Binding-site contacts:
Ligand atom C8 contacts residue MET260 of chain 1.A at 3.6 Å (hydrophobic).
Ligand atom C8 contacts residue TYR106 of chain 1.A at 3.6 Å (hydrophobic).
Ligand atom C1 contacts residue TYR106 of chain 1.A at 3.8 Å (hydrophobic).
Ligand atom O1 contacts residue ASP156 of chain 1.A at 3.7 Å.
Ligand atom N2 contacts residue ILE201 of chain 1.A at 3.8 Å.
Ligand atom C6 contacts residue LEU231 of chain 1.A at 3.4 Å (hydrophobic).
Ligand atom N2 contacts residue ASP156 of chain 1.A at 3.0 Å (salt-bridge).
Ligand atom C5 contacts residue LEU231 of chain 1.A at 3.7 Å (hydrophobic).
Ligand atom C8 contacts residue ASP102 of chain 1.A at 3.6 Å.
Ligand atom N1 contacts residue MET260 of chain 1.A at 3.8 Å.
Ligand atom N2 contacts residue ASP102 of chain 1.A at 2.8 Å (salt-bridge).
Ligand atom C2 contacts residue MET260 of chain 1.A at 3.7 Å (hydrophobic).
Ligand atom N3 contacts residue MET260 of chain 1.A at 3.4 Å.
Ligand atom C5 contacts residue GLY230 of chain 1.A at 3.9 Å.
Ligand atom C7 contacts residue GLY230 of chain 1.A at 3.9 Å.
Ligand atom N2 contacts residue MET260 of chain 1.A at 3.8 Å.
Ligand atom C1 contacts residue GLY261 of chain 1.A at 3.6 Å.
Ligand atom O1 contacts residue CYS158 of chain 1.A at 3.2 Å (h-bond).
Ligand atom N3 contacts residue TYR106 of chain 1.A at 3.6 Å.
Ligand atom C3 contacts residue TYR106 of chain 1.A at 3.7 Å (hydrophobic).
Ligand atom O1 contacts residue GLN203 of chain 1.A at 3.0 Å (h-bond).
Ligand atom N1 contacts residue ASP156 of chain 1.A at 2.9 Å (salt-bridge).
Ligand atom C9 contacts residue ASP102 of chain 1.A at 3.1 Å.
Ligand atom C7 contacts residue ASP156 of chain 1.A at 3.7 Å.
Ligand atom C8 contacts residue ASP156 of chain 1.A at 3.7 Å.
Ligand atom C7 contacts residue GLN203 of chain 1.A at 3.9 Å.
Ligand atom C7 contacts residue CYS158 of chain 1.A at 3.8 Å (hydrophobic).
Ligand atom C4 contacts residue MET260 of chain 1.A at 4.0 Å (hydrophobic).
Ligand atom C9 contacts residue TYR106 of chain 1.A at 3.8 Å (hydrophobic).
Ligand atom N3 contacts residue ASP102 of chain 1.A at 3.0 Å (salt-bridge).
Ligand atom C6 contacts residue MET260 of chain 1.A at 3.4 Å (hydrophobic).
Ligand atom O1 contacts residue GLY230 of chain 1.A at 2.8 Å (h-bond).
Ligand atom C1 contacts residue MET260 of chain 1.A at 3.6 Å (hydrophobic).
Ligand atom C5 contacts residue CYS158 of chain 1.A at 3.9 Å (hydrophobic).
Ligand atom C3 contacts residue MET260 of chain 1.A at 3.8 Å (hydrophobic).
Ligand atom C2 contacts residue TYR106 of chain 1.A at 3.6 Å (hydrophobic).
Ligand atom N2 contacts residue TYR106 of chain 1.A at 3.9 Å.
Ligand atom C3 contacts residue ASP102 of chain 1.A at 4.0 Å.
Ligand atom N2 contacts residue SER103 of chain 1.A at 3.8 Å.
Ligand atom O1 contacts residue GLY229 of chain 1.A at 3.5 Å.

Sequence of chain 1.A:
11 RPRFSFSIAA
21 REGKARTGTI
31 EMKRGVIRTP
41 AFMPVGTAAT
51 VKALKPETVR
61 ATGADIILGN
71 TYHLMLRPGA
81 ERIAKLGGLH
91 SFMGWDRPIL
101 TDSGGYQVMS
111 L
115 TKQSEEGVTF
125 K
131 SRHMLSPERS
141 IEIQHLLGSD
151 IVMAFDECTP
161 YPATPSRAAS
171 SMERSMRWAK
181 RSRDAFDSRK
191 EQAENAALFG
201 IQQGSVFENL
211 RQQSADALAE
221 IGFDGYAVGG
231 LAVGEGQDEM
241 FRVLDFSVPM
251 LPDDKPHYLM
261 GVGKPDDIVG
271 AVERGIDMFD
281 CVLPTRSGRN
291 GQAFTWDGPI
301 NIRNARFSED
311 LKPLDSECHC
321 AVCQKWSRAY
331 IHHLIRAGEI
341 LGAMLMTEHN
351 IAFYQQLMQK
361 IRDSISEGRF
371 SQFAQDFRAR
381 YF

The protein below binds the small molecule below.
Small molecule (SMILES): Cc1cccc2c(=O)nc(N)[nH]c12